Binding-site contacts:
Ligand atom C3 contacts residue LEU100 of chain 19.A at 3.7 Å (hydrophobic).
Ligand atom O1B contacts residue ILE98 of chain 19.A at 3.1 Å.
Ligand atom CM4 contacts residue VAL168 of chain 19.A at 3.9 Å (hydrophobic).
Ligand atom N1A contacts residue PHE179 of chain 19.A at 3.2 Å.
Ligand atom N5A contacts residue LEU217 of chain 19.A at 3.7 Å.
Ligand atom CM6 contacts residue TYR144 of chain 19.A at 3.7 Å (hydrophobic).
Ligand atom C6B contacts residue LEU181 of chain 19.A at 3.5 Å (hydrophobic).
Ligand atom CM2 contacts residue ILE77 of chain 19.A at 3.9 Å (hydrophobic).
Ligand atom C5 contacts residue LEU100 of chain 19.A at 4.0 Å (hydrophobic).
Ligand atom C6B contacts residue ILE98 of chain 19.A at 3.8 Å (hydrophobic).
Ligand atom C4 contacts residue LEU100 of chain 19.A at 3.8 Å (hydrophobic).
Ligand atom C5B contacts residue LEU181 of chain 19.A at 3.6 Å (hydrophobic).
Ligand atom N2 contacts residue MET214 of chain 19.A at 3.7 Å.
Ligand atom N3A contacts residue TYR144 of chain 19.A at 3.2 Å.
Ligand atom N3A contacts residue PHE179 of chain 19.A at 3.6 Å.
Ligand atom N1A contacts residue LEU217 of chain 19.A at 3.4 Å.
Ligand atom N2A contacts residue PHE179 of chain 19.A at 3.3 Å.
Ligand atom CM4 contacts residue ALA166 of chain 19.A at 3.1 Å (hydrophobic).
Ligand atom CM6 contacts residue LEU184 of chain 19.A at 3.6 Å (hydrophobic).
Ligand atom C5B contacts residue TYR144 of chain 19.A at 3.7 Å (hydrophobic).
Ligand atom C1C contacts residue MET214 of chain 19.A at 3.4 Å (hydrophobic).
Ligand atom CM4 contacts residue TYR142 of chain 19.A at 3.9 Å (hydrophobic).
Ligand atom C1B contacts residue LEU181 of chain 19.A at 3.9 Å (hydrophobic).
Ligand atom C4 contacts residue TYR190 of chain 19.A at 3.8 Å (hydrophobic).
Ligand atom C1B contacts residue ILE98 of chain 19.A at 3.6 Å (hydrophobic).
Ligand atom N2 contacts residue LEU100 of chain 19.A at 3.8 Å.
Ligand atom C5 contacts residue MET214 of chain 19.A at 3.7 Å (hydrophobic).
Ligand atom C4A contacts residue TYR144 of chain 19.A at 3.5 Å (hydrophobic).
Ligand atom CM6 contacts residue LEU181 of chain 19.A at 3.8 Å (hydrophobic).
Ligand atom C4 contacts residue MET214 of chain 19.A at 4.0 Å (hydrophobic).
Ligand atom N5A contacts residue PHE179 of chain 19.A at 3.2 Å.
Ligand atom O1 contacts residue LEU100 of chain 19.A at 3.8 Å.
Ligand atom CM2 contacts residue ILE122 of chain 19.A at 3.9 Å (hydrophobic).
Ligand atom CM4 contacts residue TYR144 of chain 19.A at 3.8 Å (hydrophobic).
Ligand atom N2A contacts residue TYR144 of chain 19.A at 4.0 Å.
Ligand atom CM3 contacts residue TYR190 of chain 19.A at 3.8 Å (hydrophobic).
Ligand atom N1A contacts residue MET124 of chain 19.A at 3.9 Å.
Ligand atom C4A contacts residue PHE179 of chain 19.A at 3.5 Å (hydrophobic).
Ligand atom O1 contacts residue MET214 of chain 19.A at 3.2 Å.
Ligand atom C3C contacts residue LEU181 of chain 19.A at 4.0 Å (hydrophobic).

Sequence of chain 19.A:
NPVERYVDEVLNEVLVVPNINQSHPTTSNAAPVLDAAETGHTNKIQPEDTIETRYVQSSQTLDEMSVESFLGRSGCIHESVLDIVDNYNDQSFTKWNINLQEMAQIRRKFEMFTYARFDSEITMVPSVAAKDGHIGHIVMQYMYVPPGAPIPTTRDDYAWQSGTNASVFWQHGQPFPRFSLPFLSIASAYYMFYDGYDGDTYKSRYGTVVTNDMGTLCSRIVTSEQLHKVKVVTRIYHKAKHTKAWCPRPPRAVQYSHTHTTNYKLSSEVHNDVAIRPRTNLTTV

This protein binds this small molecule.
Small molecule (SMILES): Cc1cc(CCCOc2c(C)cc(-n3nnc(C)n3)cc2C)on1